The protein below binds the small molecule below.
Small molecule (SMILES): CC(=O)N[C@H]1[C@H](O[C@H]2[C@H](O)[C@@H](NC(C)=O)CO[C@@H]2CO)O[C@H](CO)[C@@H](O)[C@@H]1O

Binding-site contacts:
Ligand atom O5 contacts residue ASN47 of chain 12.F at 2.2 Å (h-bond).
Ligand atom C6 contacts residue ASN47 of chain 12.F at 4.0 Å.
Ligand atom C1 contacts residue ASN47 of chain 12.F at 1.4 Å.
Ligand atom C7 contacts residue ASN47 of chain 12.F at 3.8 Å.
Ligand atom C5 contacts residue ASN47 of chain 12.F at 3.4 Å.
Ligand atom C2 contacts residue ASN47 of chain 12.F at 2.6 Å.
Ligand atom O7 contacts residue ASN47 of chain 12.F at 3.9 Å.
Ligand atom N2 contacts residue ASN47 of chain 12.F at 3.2 Å (h-bond).
Ligand atom C4 contacts residue ASN47 of chain 12.F at 4.2 Å.
Ligand atom C3 contacts residue ASN47 of chain 12.F at 3.9 Å.

Sequence of chain 12.F:
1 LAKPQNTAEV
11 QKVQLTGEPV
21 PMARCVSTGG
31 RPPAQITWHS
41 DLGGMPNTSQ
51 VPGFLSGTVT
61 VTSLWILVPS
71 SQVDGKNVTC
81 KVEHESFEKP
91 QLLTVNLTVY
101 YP